Binding-site contacts:
Ligand atom CA contacts residue LYS175 of chain 1.D at 4.0 Å.
Ligand atom OE2 contacts residue PRO176 of chain 1.D at 4.0 Å.
Ligand atom OE2 contacts residue VAL209 of chain 1.D at 3.9 Å.
Ligand atom CD contacts residue PRO176 of chain 1.D at 4.4 Å (hydrophobic).
Ligand atom CD contacts residue PRO211 of chain 1.D at 4.1 Å (hydrophobic).
Ligand atom N contacts residue LYS175 of chain 1.D at 4.0 Å.
Ligand atom OE1 contacts residue PRO211 of chain 1.D at 3.7 Å.
Ligand atom OE2 contacts residue PRO211 of chain 1.D at 4.1 Å.
Ligand atom CG contacts residue PRO176 of chain 1.D at 4.2 Å (hydrophobic).

Sequence of chain 1.D:
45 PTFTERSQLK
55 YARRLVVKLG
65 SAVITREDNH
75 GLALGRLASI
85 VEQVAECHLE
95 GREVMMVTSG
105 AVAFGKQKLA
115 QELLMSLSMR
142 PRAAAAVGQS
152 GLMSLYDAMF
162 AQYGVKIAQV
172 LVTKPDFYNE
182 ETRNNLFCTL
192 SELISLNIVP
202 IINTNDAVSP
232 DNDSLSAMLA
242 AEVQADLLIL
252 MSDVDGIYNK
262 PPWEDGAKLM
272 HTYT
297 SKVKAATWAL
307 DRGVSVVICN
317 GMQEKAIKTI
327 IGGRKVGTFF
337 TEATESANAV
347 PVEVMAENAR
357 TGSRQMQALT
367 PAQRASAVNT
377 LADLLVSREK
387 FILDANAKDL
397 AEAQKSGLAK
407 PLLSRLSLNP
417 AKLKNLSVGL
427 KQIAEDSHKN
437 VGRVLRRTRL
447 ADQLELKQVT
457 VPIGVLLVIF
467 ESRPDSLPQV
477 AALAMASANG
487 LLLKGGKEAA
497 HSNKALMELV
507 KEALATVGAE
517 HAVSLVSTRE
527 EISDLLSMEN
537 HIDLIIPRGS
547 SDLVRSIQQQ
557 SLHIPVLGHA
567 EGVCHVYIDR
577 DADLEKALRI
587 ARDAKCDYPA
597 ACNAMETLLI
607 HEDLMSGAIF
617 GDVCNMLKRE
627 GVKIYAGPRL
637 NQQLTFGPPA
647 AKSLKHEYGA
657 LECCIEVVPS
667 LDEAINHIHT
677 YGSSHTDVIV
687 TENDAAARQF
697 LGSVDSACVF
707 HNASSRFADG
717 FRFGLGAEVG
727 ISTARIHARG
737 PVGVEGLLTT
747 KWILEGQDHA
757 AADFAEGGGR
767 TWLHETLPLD

The protein below binds the small molecule below.
Small molecule (SMILES): N[C@@H](CCC(=O)O)C(=O)O